Binding-site contacts:
Ligand atom O6 contacts residue LYS526 of chain 1.B at 2.9 Å (salt-bridge).
Ligand atom O3 contacts residue THR121 of chain 1.B at 3.7 Å.
Ligand atom O3 contacts residue GLY120 of chain 1.B at 3.4 Å.
Ligand atom O1 contacts residue SER270 of chain 1.B at 3.3 Å (h-bond).
Ligand atom O4 contacts residue GLY120 of chain 1.B at 3.8 Å.
Ligand atom P contacts residue LYS526 of chain 1.B at 3.6 Å.
Ligand atom O1 contacts residue ARG271 of chain 1.B at 3.3 Å (salt-bridge).
Ligand atom O1P contacts residue LYS526 of chain 1.B at 3.4 Å (salt-bridge).
Ligand atom C2 contacts residue HIS363 of chain 1.B at 3.9 Å.
Ligand atom O3P contacts residue VAL192 of chain 1.B at 4.0 Å.
Ligand atom O4 contacts residue SER122 of chain 1.B at 3.9 Å.
Ligand atom O2 contacts residue HIS363 of chain 1.B at 2.7 Å (h-bond).
Ligand atom O1 contacts residue SER269 of chain 1.B at 3.6 Å.
Ligand atom O3P contacts residue SER191 of chain 1.B at 2.2 Å (h-bond).
Ligand atom O1P contacts residue SER191 of chain 1.B at 3.3 Å (h-bond).
Ligand atom O2P contacts residue SER122 of chain 1.B at 2.3 Å (h-bond).
Ligand atom C5 contacts residue GLY120 of chain 1.B at 4.0 Å.
Ligand atom C3 contacts residue GLU162 of chain 1.B at 3.5 Å.
Ligand atom O2 contacts residue GLU162 of chain 1.B at 3.6 Å.
Ligand atom C6 contacts residue GLU165 of chain 1.B at 3.8 Å.
Ligand atom O1P contacts residue VAL192 of chain 1.B at 3.0 Å (h-bond).
Ligand atom C1 contacts residue ARG271 of chain 1.B at 3.6 Å.
Ligand atom O5 contacts residue LYS526 of chain 1.B at 3.0 Å (salt-bridge).
Ligand atom O4 contacts residue THR121 of chain 1.B at 3.0 Å (h-bond).
Ligand atom C5 contacts residue LYS526 of chain 1.B at 3.8 Å.
Ligand atom O4 contacts residue SER270 of chain 1.B at 4.0 Å.
Ligand atom C1 contacts residue SER270 of chain 1.B at 3.4 Å.
Ligand atom P contacts residue VAL192 of chain 1.B at 3.3 Å.
Ligand atom O5 contacts residue GLU165 of chain 1.B at 2.8 Å (salt-bridge).
Ligand atom O2P contacts residue SER191 of chain 1.B at 3.4 Å.
Ligand atom P contacts residue SER122 of chain 1.B at 3.9 Å.
Ligand atom O1P contacts residue GLY193 of chain 1.B at 2.8 Å (h-bond).
Ligand atom O3 contacts residue GLU162 of chain 1.B at 2.8 Å (salt-bridge).
Ligand atom C6 contacts residue GLY119 of chain 1.B at 3.4 Å.
Ligand atom C5 contacts residue GLU165 of chain 1.B at 3.4 Å.
Ligand atom O3P contacts residue ALA196 of chain 1.B at 3.4 Å.
Ligand atom O2P contacts residue VAL192 of chain 1.B at 2.9 Å (h-bond).
Ligand atom C4 contacts residue SER270 of chain 1.B at 3.8 Å.
Ligand atom C6 contacts residue LYS526 of chain 1.B at 3.7 Å.
Ligand atom P contacts residue SER191 of chain 1.B at 3.2 Å.

Sequence of chain 1.B:
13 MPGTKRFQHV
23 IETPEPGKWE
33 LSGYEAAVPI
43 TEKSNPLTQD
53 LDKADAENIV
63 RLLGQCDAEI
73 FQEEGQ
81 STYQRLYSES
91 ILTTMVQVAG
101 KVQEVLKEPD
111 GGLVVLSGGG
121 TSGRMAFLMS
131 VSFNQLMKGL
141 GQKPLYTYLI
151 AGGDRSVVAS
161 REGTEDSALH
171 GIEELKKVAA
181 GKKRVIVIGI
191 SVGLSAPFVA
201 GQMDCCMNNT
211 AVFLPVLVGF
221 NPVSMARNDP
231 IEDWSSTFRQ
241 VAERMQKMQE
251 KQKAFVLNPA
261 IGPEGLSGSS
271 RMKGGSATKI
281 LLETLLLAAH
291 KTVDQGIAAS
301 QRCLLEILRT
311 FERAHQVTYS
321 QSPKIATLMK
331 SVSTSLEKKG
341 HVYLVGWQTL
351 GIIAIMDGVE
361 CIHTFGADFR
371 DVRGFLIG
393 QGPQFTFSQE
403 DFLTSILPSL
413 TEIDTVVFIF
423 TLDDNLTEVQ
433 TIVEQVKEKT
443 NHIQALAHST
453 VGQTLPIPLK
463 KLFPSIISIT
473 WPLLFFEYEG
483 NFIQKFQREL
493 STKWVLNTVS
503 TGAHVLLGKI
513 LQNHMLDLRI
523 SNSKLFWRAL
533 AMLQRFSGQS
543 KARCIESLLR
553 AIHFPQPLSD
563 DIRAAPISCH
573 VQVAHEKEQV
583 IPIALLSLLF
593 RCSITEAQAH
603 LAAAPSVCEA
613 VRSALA

This small molecule binds to this protein.
Small molecule (SMILES): O=P(O)(O)OC[C@@H](O)[C@@H](O)[C@H](O)[C@@H](O)CO